Binding-site contacts:
Ligand atom C6 contacts residue MET192 of chain 1.B at 3.8 Å (hydrophobic).
Ligand atom C12 contacts residue ILE143 of chain 1.B at 3.9 Å (hydrophobic).
Ligand atom C10 contacts residue TYR310 of chain 1.B at 4.0 Å (hydrophobic).
Ligand atom O1 contacts residue TYR310 of chain 1.B at 4.0 Å.
Ligand atom C7 contacts residue THR331 of chain 1.B at 4.0 Å.
Ligand atom O2 contacts residue PHE188 of chain 1.B at 3.9 Å.
Ligand atom O2 contacts residue THR335 of chain 1.B at 3.1 Å.
Ligand atom C6 contacts residue HIS281 of chain 1.B at 4.2 Å.
Ligand atom C6 contacts residue MET332 of chain 1.B at 4.0 Å (hydrophobic).
Ligand atom C8 contacts residue MET142 of chain 1.B at 4.1 Å (hydrophobic).
Ligand atom C8 contacts residue TRP278 of chain 1.B at 3.9 Å (hydrophobic).
Ligand atom O3 contacts residue MET192 of chain 1.B at 3.8 Å.
Ligand atom C10 contacts residue TRP278 of chain 1.B at 3.4 Å (hydrophobic).
Ligand atom C14 contacts residue ILE143 of chain 1.B at 3.7 Å (hydrophobic).
Ligand atom C2 contacts residue PHE336 of chain 1.B at 4.1 Å (hydrophobic).
Ligand atom C3 contacts residue PHE188 of chain 1.B at 3.8 Å (hydrophobic).
Ligand atom O2 contacts residue PHE336 of chain 1.B at 4.0 Å.
Ligand atom C8 contacts residue LEU328 of chain 1.B at 4.0 Å (hydrophobic).
Ligand atom C2 contacts residue PHE188 of chain 1.B at 3.6 Å (hydrophobic).
Ligand atom C1 contacts residue HIS281 of chain 1.B at 3.8 Å.
Ligand atom O2 contacts residue MET174 of chain 1.B at 3.4 Å.
Ligand atom O3 contacts residue HIS281 of chain 1.B at 3.0 Å (h-bond).
Ligand atom C4 contacts residue MET142 of chain 1.B at 4.1 Å (hydrophobic).
Ligand atom C9 contacts residue TRP278 of chain 1.B at 4.2 Å (hydrophobic).
Ligand atom C9 contacts residue LEU328 of chain 1.B at 4.0 Å (hydrophobic).
Ligand atom O3 contacts residue ASP282 of chain 1.B at 3.5 Å (salt-bridge).
Ligand atom C1 contacts residue MET192 of chain 1.B at 3.9 Å (hydrophobic).
Ligand atom C5 contacts residue MET332 of chain 1.B at 3.9 Å (hydrophobic).
Ligand atom C4 contacts residue MET332 of chain 1.B at 3.9 Å (hydrophobic).
Ligand atom O1 contacts residue LEU27 of chain 1.C at 3.5 Å.
Ligand atom C5 contacts residue MET142 of chain 1.B at 3.9 Å (hydrophobic).
Ligand atom C13 contacts residue ILE143 of chain 1.B at 3.4 Å (hydrophobic).
Ligand atom C4 contacts residue THR331 of chain 1.B at 4.1 Å.
Ligand atom C7 contacts residue MET142 of chain 1.B at 3.6 Å (hydrophobic).
Ligand atom C3 contacts residue MET332 of chain 1.B at 4.0 Å (hydrophobic).
Ligand atom C1 contacts residue MET332 of chain 1.B at 4.1 Å (hydrophobic).
Ligand atom O3 contacts residue TRP278 of chain 1.B at 3.8 Å.
Ligand atom C11 contacts residue TYR310 of chain 1.B at 3.3 Å (hydrophobic).
Ligand atom C2 contacts residue MET332 of chain 1.B at 4.1 Å (hydrophobic).
Ligand atom C1 contacts residue ASP282 of chain 1.B at 4.1 Å.

Sequence of chain 1.C:
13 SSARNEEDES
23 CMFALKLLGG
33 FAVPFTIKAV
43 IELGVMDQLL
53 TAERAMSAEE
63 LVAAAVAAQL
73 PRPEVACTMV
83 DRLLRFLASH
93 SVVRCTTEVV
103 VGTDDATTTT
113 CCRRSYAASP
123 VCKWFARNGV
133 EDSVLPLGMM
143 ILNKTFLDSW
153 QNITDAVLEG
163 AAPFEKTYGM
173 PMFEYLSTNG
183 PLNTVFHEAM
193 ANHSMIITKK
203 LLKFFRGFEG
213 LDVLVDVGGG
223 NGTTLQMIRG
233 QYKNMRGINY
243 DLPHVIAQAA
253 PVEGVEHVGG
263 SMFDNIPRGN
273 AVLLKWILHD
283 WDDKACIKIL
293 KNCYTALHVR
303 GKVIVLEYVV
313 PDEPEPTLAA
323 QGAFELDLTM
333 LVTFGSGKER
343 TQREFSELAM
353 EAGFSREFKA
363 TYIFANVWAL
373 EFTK

This small molecule binds to this protein.
Small molecule (SMILES): Oc1ccc(/C=C/c2cc(O)cc(O)c2)cc1

Sequence of chain 1.B:
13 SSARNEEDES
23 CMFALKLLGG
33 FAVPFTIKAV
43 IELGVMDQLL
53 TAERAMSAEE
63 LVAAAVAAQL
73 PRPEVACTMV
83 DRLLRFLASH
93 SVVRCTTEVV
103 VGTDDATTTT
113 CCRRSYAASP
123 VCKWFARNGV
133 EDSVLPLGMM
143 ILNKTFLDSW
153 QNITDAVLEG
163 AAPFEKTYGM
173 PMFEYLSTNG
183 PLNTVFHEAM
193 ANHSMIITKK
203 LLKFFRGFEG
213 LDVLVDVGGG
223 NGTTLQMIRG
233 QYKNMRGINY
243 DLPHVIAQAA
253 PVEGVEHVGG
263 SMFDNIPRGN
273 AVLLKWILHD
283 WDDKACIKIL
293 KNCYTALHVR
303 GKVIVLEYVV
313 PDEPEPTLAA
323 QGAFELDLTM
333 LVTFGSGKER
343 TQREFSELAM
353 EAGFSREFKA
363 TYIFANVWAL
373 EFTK